Sequence of chain 2.C:
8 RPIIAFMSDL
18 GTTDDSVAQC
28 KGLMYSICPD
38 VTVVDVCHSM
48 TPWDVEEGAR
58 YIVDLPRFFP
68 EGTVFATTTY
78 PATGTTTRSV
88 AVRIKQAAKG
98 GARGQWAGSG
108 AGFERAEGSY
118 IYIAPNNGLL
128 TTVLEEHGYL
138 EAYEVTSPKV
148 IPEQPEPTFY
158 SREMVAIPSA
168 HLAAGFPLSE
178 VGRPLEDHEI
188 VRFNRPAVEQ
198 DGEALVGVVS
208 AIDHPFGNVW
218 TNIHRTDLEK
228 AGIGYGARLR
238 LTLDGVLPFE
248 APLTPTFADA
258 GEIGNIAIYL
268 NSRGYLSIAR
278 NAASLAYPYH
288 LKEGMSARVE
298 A

A protein and the small-molecule ligand that binds it are described below.
Small molecule (SMILES): Nc1ncnc2c1ncn2[C@H]1C[C@H](O)[C@@H](CF)O1

Sequence of chain 2.B:
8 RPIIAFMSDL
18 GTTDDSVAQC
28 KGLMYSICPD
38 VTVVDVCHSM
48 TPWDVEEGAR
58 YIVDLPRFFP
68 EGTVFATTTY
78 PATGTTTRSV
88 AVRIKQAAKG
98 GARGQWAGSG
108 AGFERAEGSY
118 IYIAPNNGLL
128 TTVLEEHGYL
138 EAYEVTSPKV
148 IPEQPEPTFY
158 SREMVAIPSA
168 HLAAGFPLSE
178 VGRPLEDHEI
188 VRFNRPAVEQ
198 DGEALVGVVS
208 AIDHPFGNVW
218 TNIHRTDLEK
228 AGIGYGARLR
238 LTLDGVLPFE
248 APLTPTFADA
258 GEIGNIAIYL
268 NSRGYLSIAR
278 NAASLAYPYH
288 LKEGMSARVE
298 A

Binding-site contacts:
Ligand atom C5 contacts residue TRP50 of chain 2.B at 3.3 Å (hydrophobic).
Ligand atom N7 contacts residue TRP50 of chain 2.B at 3.7 Å.
Ligand atom O4' contacts residue MET1 of chain 2.F at 3.7 Å.
Ligand atom O4' contacts residue THR80 of chain 2.B at 3.1 Å.
Ligand atom F19 contacts residue TYR157 of chain 2.B at 3.0 Å.
Ligand atom C5' contacts residue THR155 of chain 2.B at 3.4 Å.
Ligand atom C2 contacts residue PRO78 of chain 2.B at 3.5 Å (hydrophobic).
Ligand atom N3 contacts residue PHE254 of chain 2.C at 3.4 Å.
Ligand atom C2' contacts residue ASP16 of chain 2.B at 3.6 Å.
Ligand atom C6 contacts residue PHE254 of chain 2.C at 3.5 Å (hydrophobic).
Ligand atom F19 contacts residue THR155 of chain 2.B at 3.8 Å.
Ligand atom N3 contacts residue PRO78 of chain 2.B at 3.3 Å.
Ligand atom N7 contacts residue PHE254 of chain 2.C at 3.7 Å.
Ligand atom C4 contacts residue PHE254 of chain 2.C at 3.5 Å (hydrophobic).
Ligand atom C1' contacts residue TYR77 of chain 2.B at 3.0 Å (hydrophobic).
Ligand atom O3' contacts residue SER158 of chain 2.B at 3.0 Å (h-bond).
Ligand atom C4' contacts residue TYR77 of chain 2.B at 3.6 Å (hydrophobic).
Ligand atom N6 contacts residue PHE254 of chain 2.C at 3.5 Å.
Ligand atom O3' contacts residue TYR77 of chain 2.B at 3.5 Å (h-bond).
Ligand atom N3 contacts residue TRP50 of chain 2.B at 3.4 Å (h-bond).
Ligand atom C8 contacts residue PHE213 of chain 2.C at 3.5 Å (hydrophobic).
Ligand atom C8 contacts residue MET1 of chain 2.F at 3.5 Å (hydrophobic).
Ligand atom N6 contacts residue ASN215 of chain 2.C at 2.9 Å (h-bond).
Ligand atom C5 contacts residue PHE254 of chain 2.C at 3.5 Å (hydrophobic).
Ligand atom O4' contacts residue TYR77 of chain 2.B at 3.3 Å (h-bond).
Ligand atom F19 contacts residue SER158 of chain 2.B at 2.8 Å.
Ligand atom F19 contacts residue PHE156 of chain 2.B at 3.2 Å.
Ligand atom O3' contacts residue ASP16 of chain 2.B at 2.8 Å (salt-bridge).
Ligand atom C3' contacts residue ASP16 of chain 2.B at 3.6 Å.
Ligand atom C2 contacts residue PHE254 of chain 2.C at 3.5 Å (hydrophobic).
Ligand atom N7 contacts residue PHE213 of chain 2.C at 3.5 Å.
Ligand atom C4 contacts residue TRP50 of chain 2.B at 3.1 Å (hydrophobic).
Ligand atom N9 contacts residue TRP50 of chain 2.B at 3.4 Å (h-bond).
Ligand atom N7 contacts residue ASN215 of chain 2.C at 3.1 Å (h-bond).
Ligand atom N1 contacts residue PHE254 of chain 2.C at 3.2 Å.
Ligand atom C2 contacts residue ALA279 of chain 2.C at 3.3 Å (hydrophobic).
Ligand atom N1 contacts residue ALA279 of chain 2.C at 2.8 Å (h-bond).
Ligand atom C2' contacts residue TYR77 of chain 2.B at 3.6 Å (hydrophobic).
Ligand atom N6 contacts residue ARG277 of chain 2.C at 3.1 Å (salt-bridge).
Ligand atom C5' contacts residue MET1 of chain 2.F at 3.5 Å (hydrophobic).